Binding-site contacts:
Ligand atom CAX contacts residue THR463 of chain 1.A at 3.8 Å.
Ligand atom CAB contacts residue ILE491 of chain 1.A at 3.7 Å (hydrophobic).
Ligand atom CL2 contacts residue PHE425 of chain 1.A at 3.7 Å.
Ligand atom CAZ contacts residue THR463 of chain 1.A at 3.7 Å.
Ligand atom CAU contacts residue LEU464 of chain 1.A at 3.8 Å (hydrophobic).
Ligand atom CAU contacts residue PHE467 of chain 1.A at 4.0 Å (hydrophobic).
Ligand atom CAN contacts residue LEU464 of chain 1.A at 3.6 Å (hydrophobic).
Ligand atom CAL contacts residue PHE451 of chain 1.A at 3.6 Å (hydrophobic).
Ligand atom CAG contacts residue PHE467 of chain 1.A at 3.8 Å (hydrophobic).
Ligand atom CAS contacts residue MET447 of chain 1.A at 3.6 Å (hydrophobic).
Ligand atom CL2 contacts residue MET428 of chain 1.A at 3.6 Å.
Ligand atom CAM contacts residue LEU464 of chain 1.A at 4.0 Å (hydrophobic).
Ligand atom CAQ contacts residue ARG460 of chain 1.A at 3.5 Å.
Ligand atom CAA contacts residue VAL446 of chain 1.A at 3.6 Å (hydrophobic).
Ligand atom CAB contacts residue GLY468 of chain 1.A at 3.6 Å.
Ligand atom CAR contacts residue PHE467 of chain 1.A at 3.8 Å (hydrophobic).
Ligand atom CAV contacts residue MET447 of chain 1.A at 3.4 Å (hydrophobic).
Ligand atom CAW contacts residue VAL450 of chain 1.A at 3.9 Å (hydrophobic).
Ligand atom CAB contacts residue MET447 of chain 1.A at 3.9 Å (hydrophobic).
Ligand atom CAL contacts residue VAL450 of chain 1.A at 3.9 Å (hydrophobic).
Ligand atom CAM contacts residue VAL450 of chain 1.A at 3.7 Å (hydrophobic).
Ligand atom CL2 contacts residue ALA424 of chain 1.A at 3.5 Å.
Ligand atom OAD contacts residue ARG460 of chain 1.A at 3.4 Å (salt-bridge).
Ligand atom CL1 contacts residue LEU443 of chain 1.A at 3.7 Å.
Ligand atom CAA contacts residue LEU432 of chain 1.A at 4.0 Å (hydrophobic).
Ligand atom CAT contacts residue PHE425 of chain 1.A at 4.0 Å (hydrophobic).
Ligand atom CAH contacts residue THR463 of chain 1.A at 3.9 Å.
Ligand atom CAJ contacts residue MET447 of chain 1.A at 3.8 Å (hydrophobic).
Ligand atom CAS contacts residue PHE467 of chain 1.A at 3.4 Å (hydrophobic).
Ligand atom CAV contacts residue PHE467 of chain 1.A at 3.5 Å (hydrophobic).
Ligand atom OAC contacts residue ARG460 of chain 1.A at 2.9 Å (salt-bridge).
Ligand atom CAR contacts residue MET447 of chain 1.A at 3.4 Å (hydrophobic).
Ligand atom CAG contacts residue PHE425 of chain 1.A at 3.6 Å (hydrophobic).
Ligand atom CL1 contacts residue PHE467 of chain 1.A at 3.9 Å.
Ligand atom CAI contacts residue MET447 of chain 1.A at 3.6 Å (hydrophobic).
Ligand atom OAC contacts residue VAL450 of chain 1.A at 3.7 Å.
Ligand atom CAJ contacts residue LEU464 of chain 1.A at 3.5 Å (hydrophobic).
Ligand atom OAP contacts residue LEU464 of chain 1.A at 3.4 Å.
Ligand atom CAJ contacts residue PHE467 of chain 1.A at 3.7 Å (hydrophobic).
Ligand atom CAU contacts residue MET447 of chain 1.A at 3.8 Å (hydrophobic).

Sequence of chain 1.A:
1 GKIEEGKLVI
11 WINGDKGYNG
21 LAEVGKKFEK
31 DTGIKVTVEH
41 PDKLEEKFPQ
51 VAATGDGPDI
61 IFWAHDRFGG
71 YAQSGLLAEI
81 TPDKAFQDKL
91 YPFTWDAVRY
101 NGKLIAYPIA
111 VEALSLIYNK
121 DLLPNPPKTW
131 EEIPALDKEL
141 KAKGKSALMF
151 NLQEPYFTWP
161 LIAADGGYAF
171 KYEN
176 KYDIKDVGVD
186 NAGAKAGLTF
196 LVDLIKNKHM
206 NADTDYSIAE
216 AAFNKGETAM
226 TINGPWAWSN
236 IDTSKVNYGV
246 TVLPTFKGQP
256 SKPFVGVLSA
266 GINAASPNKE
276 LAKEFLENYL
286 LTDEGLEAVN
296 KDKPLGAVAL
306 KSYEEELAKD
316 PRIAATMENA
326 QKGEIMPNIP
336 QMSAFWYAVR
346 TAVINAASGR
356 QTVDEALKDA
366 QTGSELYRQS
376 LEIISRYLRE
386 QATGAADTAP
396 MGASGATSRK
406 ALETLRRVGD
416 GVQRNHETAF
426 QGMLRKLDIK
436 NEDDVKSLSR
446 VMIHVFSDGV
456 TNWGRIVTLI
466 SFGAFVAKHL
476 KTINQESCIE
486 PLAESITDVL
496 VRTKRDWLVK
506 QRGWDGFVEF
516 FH

A protein and the small-molecule ligand that binds it are described below.
Small molecule (SMILES): Cc1cc(OCCCc2c(C(=O)O)[nH]c3cc(Cl)ccc23)cc(C)c1Cl